Binding-site contacts:
Ligand atom O27 contacts residue SER256 of chain 1.B at 3.8 Å.
Ligand atom N17 contacts residue ALA257 of chain 1.B at 3.8 Å.
Ligand atom C34 contacts residue GLY313 of chain 1.B at 3.8 Å.
Ligand atom C19 contacts residue SER256 of chain 1.B at 3.4 Å.
Ligand atom C25 contacts residue CYS166 of chain 1.B at 3.2 Å (hydrophobic).
Ligand atom N26 contacts residue CYS166 of chain 1.B at 3.0 Å (h-bond).
Ligand atom C34 contacts residue GLY307 of chain 1.B at 3.4 Å.
Ligand atom O01 contacts residue VAL167 of chain 1.B at 3.8 Å.
Ligand atom O27 contacts residue GLY313 of chain 1.B at 3.6 Å (h-bond).
Ligand atom C30 contacts residue SER256 of chain 1.B at 3.3 Å.
Ligand atom C30 contacts residue ALA257 of chain 1.B at 3.7 Å (hydrophobic).
Ligand atom O18 contacts residue SER256 of chain 1.B at 3.7 Å.
Ligand atom N03 contacts residue CYS166 of chain 1.B at 3.0 Å (h-bond).
Ligand atom O01 contacts residue CYS166 of chain 1.B at 3.7 Å.
Ligand atom O21 contacts residue GLY312 of chain 1.B at 3.0 Å.
Ligand atom C33 contacts residue GLN306 of chain 1.B at 3.6 Å.
Ligand atom C32 contacts residue VAL308 of chain 1.B at 3.6 Å (hydrophobic).
Ligand atom C33 contacts residue VAL308 of chain 1.B at 3.4 Å (hydrophobic).
Ligand atom O21 contacts residue GLY313 of chain 1.B at 2.2 Å (h-bond).
Ligand atom C34 contacts residue HIS314 of chain 1.B at 3.6 Å.
Ligand atom C02 contacts residue CYS166 of chain 1.B at 3.5 Å (hydrophobic).
Ligand atom C25 contacts residue SER254 of chain 1.B at 3.0 Å.
Ligand atom C32 contacts residue GLN306 of chain 1.B at 3.4 Å.
Ligand atom C24 contacts residue SER253 of chain 1.B at 3.5 Å.
Ligand atom N03 contacts residue GLY313 of chain 1.B at 3.1 Å (h-bond).
Ligand atom C28 contacts residue HIS314 of chain 1.B at 3.6 Å.
Ligand atom C04 contacts residue CYS166 of chain 1.B at 3.7 Å (hydrophobic).
Ligand atom N26 contacts residue SER254 of chain 1.B at 3.3 Å (h-bond).
Ligand atom C05 contacts residue GLY313 of chain 1.B at 3.8 Å.
Ligand atom C33 contacts residue GLY307 of chain 1.B at 3.5 Å.
Ligand atom C31 contacts residue GLN306 of chain 1.B at 3.7 Å.
Ligand atom C34 contacts residue GLN306 of chain 1.B at 3.8 Å.
Ligand atom C24 contacts residue GLY255 of chain 1.B at 3.7 Å.
Ligand atom C04 contacts residue SER254 of chain 1.B at 3.2 Å.
Ligand atom S10 contacts residue GLY313 of chain 1.B at 3.8 Å.
Ligand atom C31 contacts residue ALA257 of chain 1.B at 3.5 Å (hydrophobic).
Ligand atom C28 contacts residue GLY313 of chain 1.B at 3.8 Å.
Ligand atom N26 contacts residue GLN136 of chain 1.B at 3.5 Å (h-bond).
Ligand atom O01 contacts residue GLY255 of chain 1.B at 3.4 Å.
Ligand atom O01 contacts residue SER256 of chain 1.B at 3.0 Å (h-bond).

Sequence of chain 1.B:
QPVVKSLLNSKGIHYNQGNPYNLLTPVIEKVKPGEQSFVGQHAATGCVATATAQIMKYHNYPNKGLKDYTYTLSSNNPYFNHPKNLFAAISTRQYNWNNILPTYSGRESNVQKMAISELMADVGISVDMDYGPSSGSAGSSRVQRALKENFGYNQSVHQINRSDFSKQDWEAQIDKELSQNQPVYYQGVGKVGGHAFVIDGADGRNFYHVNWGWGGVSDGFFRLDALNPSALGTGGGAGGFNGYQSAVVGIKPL

This small molecule binds to this protein.
Small molecule (SMILES): N#C[C@H](Cc1cccc(N=[S@@](=O)(F)N2CCC(C(N)=O)CC2)c1)NC(=O)OCc1ccccc1